Sequence of chain 1.B:
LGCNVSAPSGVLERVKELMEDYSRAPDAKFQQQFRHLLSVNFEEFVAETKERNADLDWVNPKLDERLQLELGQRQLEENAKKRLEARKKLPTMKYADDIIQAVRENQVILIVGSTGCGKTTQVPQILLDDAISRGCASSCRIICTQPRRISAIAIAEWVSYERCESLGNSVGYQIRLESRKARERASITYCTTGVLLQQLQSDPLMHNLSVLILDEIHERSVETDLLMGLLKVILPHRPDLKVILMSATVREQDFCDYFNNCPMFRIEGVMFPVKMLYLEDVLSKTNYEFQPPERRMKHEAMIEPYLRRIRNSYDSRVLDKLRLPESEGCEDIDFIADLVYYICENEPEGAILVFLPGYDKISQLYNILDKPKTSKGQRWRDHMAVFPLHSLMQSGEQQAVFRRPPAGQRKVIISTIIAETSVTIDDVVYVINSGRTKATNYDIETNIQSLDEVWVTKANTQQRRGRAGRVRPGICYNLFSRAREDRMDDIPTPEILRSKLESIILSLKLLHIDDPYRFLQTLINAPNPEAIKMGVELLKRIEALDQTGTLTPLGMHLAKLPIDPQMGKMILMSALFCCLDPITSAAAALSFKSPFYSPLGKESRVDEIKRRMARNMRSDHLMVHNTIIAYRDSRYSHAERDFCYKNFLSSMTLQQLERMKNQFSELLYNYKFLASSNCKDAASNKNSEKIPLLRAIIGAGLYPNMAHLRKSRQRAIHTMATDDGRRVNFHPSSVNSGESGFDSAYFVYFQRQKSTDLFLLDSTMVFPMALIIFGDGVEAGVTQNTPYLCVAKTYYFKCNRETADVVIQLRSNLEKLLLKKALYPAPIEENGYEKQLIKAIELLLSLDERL

The protein below binds the small molecule below.
Small molecule (SMILES): Cc1cn([C@H]2C[C@H](O[P](=O)(O)OC[C@H]3O[C@@H](n4cc(C)c(=O)[nH]c4=O)C[C@@H]3O[P](=O)(O)OC[C@H]3O[C@@H](n4cc(C)c(=O)[nH]c4=O)C[C@@H]3O)[C@@H](CO[P](=O)(O)O[C@H]3C[C@H](n4cc(C)c(=O)[nH]c4=O)O[C@@H]3CO[P](=O)(O)O[C@H]3C[C@H](n4cnc5c(=O)nc(N)[nH]c54)O[C@@H]3CO[P](=O)(O)O[C@H]3C[C@H](n4cnc5c(=O)nc(N)[nH]c54)O[C@@H]3CO[P](=O)(O)O[C@H]3C[C@H](n4cnc5c(=O)nc(N)[nH]c54)O[C@@H]3CO[P](=O)(O)O[C@H]3C[C@H](n4cnc5c(N)ncnc54)O[C@@H]3CO[P](=O)(O)O[C@H]3C[C@H](n4cc(C)c(=O)[nH]c4=O)O[C@@H]3COP(=O)=O)O2)c(=O)[nH]c1=O

Binding-site contacts:
Ligand atom O2 contacts residue PRO635 of chain 1.B at 3.4 Å.
Ligand atom O6 contacts residue THR513 of chain 1.B at 2.9 Å (h-bond).
Ligand atom OP1 contacts residue THR255 of chain 1.B at 2.8 Å (h-bond).
Ligand atom OP2 contacts residue TYR432 of chain 1.B at 2.7 Å (h-bond).
Ligand atom OP1 contacts residue ARG239 of chain 1.B at 3.0 Å (salt-bridge).
Ligand atom OP1 contacts residue GLN736 of chain 1.B at 3.2 Å (h-bond).
Ligand atom N9 contacts residue LYS511 of chain 1.B at 3.4 Å (salt-bridge).
Ligand atom O4' contacts residue PRO810 of chain 1.B at 3.3 Å.
Ligand atom C4 contacts residue SER265 of chain 1.B at 3.4 Å.
Ligand atom C1' contacts residue LYS511 of chain 1.B at 3.1 Å.
Ligand atom O5' contacts residue ARG239 of chain 1.B at 3.3 Å.
Ligand atom OP2 contacts residue HIS463 of chain 1.B at 2.6 Å (h-bond).
Ligand atom C7 contacts residue GLN264 of chain 1.B at 3.2 Å.
Ligand atom O3' contacts residue GLN237 of chain 1.B at 2.9 Å (h-bond).
Ligand atom O4 contacts residue SER265 of chain 1.B at 3.2 Å (h-bond).
Ligand atom O5' contacts residue SER495 of chain 1.B at 3.4 Å (h-bond).
Ligand atom N2 contacts residue TYR432 of chain 1.B at 3.2 Å.
Ligand atom OP1 contacts residue THR489 of chain 1.B at 2.9 Å (h-bond).
Ligand atom C5' contacts residue PRO210 of chain 1.B at 3.3 Å (hydrophobic).
Ligand atom OP1 contacts residue SER833 of chain 1.B at 2.6 Å (h-bond).
Ligand atom O3' contacts residue THR489 of chain 1.B at 3.4 Å (h-bond).
Ligand atom N1 contacts residue TYR432 of chain 1.B at 3.2 Å.
Ligand atom OP1 contacts residue ARG212 of chain 1.B at 2.6 Å (salt-bridge).
Ligand atom OP1 contacts residue SER495 of chain 1.B at 2.8 Å (h-bond).
Ligand atom O4 contacts residue GLN264 of chain 1.B at 3.2 Å (h-bond).
Ligand atom P contacts residue SER833 of chain 1.B at 3.3 Å.
Ligand atom OP2 contacts residue SER464 of chain 1.B at 2.9 Å (h-bond).
Ligand atom OP1 contacts residue HIS809 of chain 1.B at 3.3 Å (h-bond).
Ligand atom OP1 contacts residue LYS511 of chain 1.B at 2.8 Å (salt-bridge).
Ligand atom OP1 contacts residue SER464 of chain 1.B at 3.0 Å (h-bond).
Ligand atom N3 contacts residue SER265 of chain 1.B at 2.7 Å (h-bond).
Ligand atom C2 contacts residue TYR432 of chain 1.B at 3.2 Å (hydrophobic).
Ligand atom C4 contacts residue ARG793 of chain 1.B at 3.4 Å.
Ligand atom OP2 contacts residue SER833 of chain 1.B at 3.3 Å (h-bond).
Ligand atom O4' contacts residue LYS511 of chain 1.B at 3.2 Å.
Ligand atom C7 contacts residue PHE665 of chain 1.B at 3.4 Å (hydrophobic).
Ligand atom OP2 contacts residue ARG212 of chain 1.B at 3.2 Å (salt-bridge).
Ligand atom N3 contacts residue PRO635 of chain 1.B at 3.3 Å (h-bond).
Ligand atom OP1 contacts residue ARG211 of chain 1.B at 3.3 Å.
Ligand atom N2 contacts residue GLU568 of chain 1.B at 2.7 Å (salt-bridge).